A small-molecule ligand and the protein it binds are described below.
Small molecule (SMILES): CC(=O)N[C@H]1[C@H](O[C@H]2[C@H](O)[C@@H](NC(C)=O)CO[C@@H]2CO)O[C@H](CO)[C@@H](O)[C@@H]1O

Sequence of chain 1.A:
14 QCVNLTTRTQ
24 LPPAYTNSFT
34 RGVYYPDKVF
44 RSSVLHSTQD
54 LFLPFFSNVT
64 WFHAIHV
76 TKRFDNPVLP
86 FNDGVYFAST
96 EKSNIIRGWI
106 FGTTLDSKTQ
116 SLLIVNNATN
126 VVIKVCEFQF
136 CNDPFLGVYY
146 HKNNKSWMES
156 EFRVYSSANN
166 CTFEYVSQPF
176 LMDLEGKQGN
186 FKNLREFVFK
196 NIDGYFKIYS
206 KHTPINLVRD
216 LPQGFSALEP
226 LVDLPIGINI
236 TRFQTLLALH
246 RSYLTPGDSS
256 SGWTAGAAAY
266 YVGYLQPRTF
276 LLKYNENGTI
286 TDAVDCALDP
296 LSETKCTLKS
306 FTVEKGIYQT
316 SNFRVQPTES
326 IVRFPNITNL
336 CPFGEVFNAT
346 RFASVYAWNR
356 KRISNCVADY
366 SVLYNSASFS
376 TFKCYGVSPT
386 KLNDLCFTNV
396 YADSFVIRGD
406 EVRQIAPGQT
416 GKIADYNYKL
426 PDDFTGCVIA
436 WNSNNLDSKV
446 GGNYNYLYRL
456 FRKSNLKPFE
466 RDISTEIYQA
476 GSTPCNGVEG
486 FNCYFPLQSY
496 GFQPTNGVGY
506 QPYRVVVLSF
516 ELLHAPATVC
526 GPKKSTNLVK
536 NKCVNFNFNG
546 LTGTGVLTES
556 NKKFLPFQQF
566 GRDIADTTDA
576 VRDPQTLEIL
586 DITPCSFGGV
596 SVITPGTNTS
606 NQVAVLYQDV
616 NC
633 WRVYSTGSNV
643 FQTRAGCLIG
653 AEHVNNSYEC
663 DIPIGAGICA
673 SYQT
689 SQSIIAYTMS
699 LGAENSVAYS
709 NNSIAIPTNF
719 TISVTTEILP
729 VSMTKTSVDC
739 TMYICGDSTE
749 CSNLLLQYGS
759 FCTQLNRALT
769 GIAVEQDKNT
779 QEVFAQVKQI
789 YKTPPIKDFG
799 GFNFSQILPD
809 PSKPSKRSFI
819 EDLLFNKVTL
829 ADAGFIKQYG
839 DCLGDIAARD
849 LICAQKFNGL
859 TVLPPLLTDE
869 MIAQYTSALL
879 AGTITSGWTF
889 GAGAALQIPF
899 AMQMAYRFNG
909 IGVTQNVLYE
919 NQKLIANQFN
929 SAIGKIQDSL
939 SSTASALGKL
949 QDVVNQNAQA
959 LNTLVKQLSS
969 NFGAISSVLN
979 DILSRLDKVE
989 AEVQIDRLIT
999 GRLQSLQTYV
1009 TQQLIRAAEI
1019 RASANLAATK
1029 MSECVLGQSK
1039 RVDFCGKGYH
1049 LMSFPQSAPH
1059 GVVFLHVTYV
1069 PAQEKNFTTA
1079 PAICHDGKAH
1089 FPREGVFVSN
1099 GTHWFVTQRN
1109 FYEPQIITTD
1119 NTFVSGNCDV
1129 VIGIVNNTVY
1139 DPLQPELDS

Binding-site contacts:
Ligand atom C8 contacts residue ASN122 of chain 1.A at 3.7 Å.
Ligand atom C8 contacts residue THR124 of chain 1.A at 3.3 Å.
Ligand atom C2 contacts residue THR124 of chain 1.A at 4.3 Å.
Ligand atom C5 contacts residue VAL127 of chain 1.A at 4.3 Å (hydrophobic).
Ligand atom N2 contacts residue THR124 of chain 1.A at 3.5 Å (h-bond).
Ligand atom O7 contacts residue VAL171 of chain 1.A at 4.1 Å.
Ligand atom C8 contacts residue VAL171 of chain 1.A at 4.0 Å (hydrophobic).
Ligand atom C6 contacts residue VAL127 of chain 1.A at 3.9 Å (hydrophobic).
Ligand atom C2 contacts residue ASN122 of chain 1.A at 2.5 Å.
Ligand atom N2 contacts residue VAL171 of chain 1.A at 4.4 Å.
Ligand atom C7 contacts residue ASN125 of chain 1.A at 4.4 Å.
Ligand atom C3 contacts residue ASN125 of chain 1.A at 3.9 Å.
Ligand atom O7 contacts residue ASN125 of chain 1.A at 3.5 Å (h-bond).
Ligand atom C4 contacts residue ASN122 of chain 1.A at 4.2 Å.
Ligand atom C1 contacts residue ASN125 of chain 1.A at 4.1 Å.
Ligand atom C7 contacts residue VAL171 of chain 1.A at 3.9 Å (hydrophobic).
Ligand atom C7 contacts residue ASN122 of chain 1.A at 3.2 Å.
Ligand atom O5 contacts residue ASN122 of chain 1.A at 2.4 Å (h-bond).
Ligand atom C5 contacts residue ASN122 of chain 1.A at 3.7 Å.
Ligand atom O4 contacts residue ASN125 of chain 1.A at 3.9 Å.
Ligand atom C7 contacts residue THR124 of chain 1.A at 3.9 Å.
Ligand atom C5 contacts residue VAL171 of chain 1.A at 4.4 Å (hydrophobic).
Ligand atom C6 contacts residue VAL171 of chain 1.A at 3.8 Å (hydrophobic).
Ligand atom C1 contacts residue THR124 of chain 1.A at 4.3 Å.
Ligand atom C1 contacts residue ASN122 of chain 1.A at 1.4 Å.
Ligand atom O7 contacts residue ASN122 of chain 1.A at 3.3 Å (h-bond).
Ligand atom C5 contacts residue ASN125 of chain 1.A at 3.5 Å.
Ligand atom C8 contacts residue GLU154 of chain 1.A at 4.2 Å.
Ligand atom C3 contacts residue ASN122 of chain 1.A at 3.8 Å.
Ligand atom O5 contacts residue VAL127 of chain 1.A at 3.7 Å.
Ligand atom C4 contacts residue ASN125 of chain 1.A at 4.0 Å.
Ligand atom C6 contacts residue ASN125 of chain 1.A at 4.5 Å.
Ligand atom N2 contacts residue ASN122 of chain 1.A at 2.9 Å (h-bond).
Ligand atom O5 contacts residue ASN125 of chain 1.A at 4.2 Å.